Sequence of chain 1.B:
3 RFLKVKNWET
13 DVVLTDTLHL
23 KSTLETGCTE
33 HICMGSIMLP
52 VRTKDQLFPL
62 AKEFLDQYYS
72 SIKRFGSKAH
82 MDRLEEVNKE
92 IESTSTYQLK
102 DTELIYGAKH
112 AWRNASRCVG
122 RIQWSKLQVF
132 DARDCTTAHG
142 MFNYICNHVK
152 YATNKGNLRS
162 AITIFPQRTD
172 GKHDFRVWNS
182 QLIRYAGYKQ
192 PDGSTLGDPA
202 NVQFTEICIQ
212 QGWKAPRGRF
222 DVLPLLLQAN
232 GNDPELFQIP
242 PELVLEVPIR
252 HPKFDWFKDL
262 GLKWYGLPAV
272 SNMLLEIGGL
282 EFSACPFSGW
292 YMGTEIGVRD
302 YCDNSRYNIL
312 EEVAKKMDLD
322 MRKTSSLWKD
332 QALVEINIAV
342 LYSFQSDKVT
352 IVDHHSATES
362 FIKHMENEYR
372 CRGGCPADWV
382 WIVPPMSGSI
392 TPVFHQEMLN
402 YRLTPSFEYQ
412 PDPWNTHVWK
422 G

This protein binds this small molecule.
Small molecule (SMILES): CN(C)Cc1cccc(OCc2ccc3ccc(N)nc3c2)c1

Binding-site contacts:
Ligand atom C02 contacts residue TRP291 of chain 1.B at 4.0 Å (hydrophobic).
Ligand atom C09 contacts residue HEM1 of chain 1.G at 3.3 Å.
Ligand atom C06 contacts residue HEM1 of chain 1.G at 3.3 Å.
Ligand atom C23 contacts residue MET274 of chain 1.B at 3.6 Å (hydrophobic).
Ligand atom N28 contacts residue ASN273 of chain 1.B at 3.1 Å (h-bond).
Ligand atom N01 contacts residue HEM1 of chain 1.G at 3.8 Å.
Ligand atom C10 contacts residue GLU296 of chain 1.B at 3.5 Å.
Ligand atom C08 contacts residue VAL271 of chain 1.B at 3.8 Å (hydrophobic).
Ligand atom C02 contacts residue HEM1 of chain 1.G at 3.4 Å.
Ligand atom C07 contacts residue HEM1 of chain 1.G at 3.7 Å.
Ligand atom C10 contacts residue HEM1 of chain 1.G at 3.8 Å.
Ligand atom C04 contacts residue HEM1 of chain 1.G at 3.3 Å.
Ligand atom C02 contacts residue GLU296 of chain 1.B at 3.6 Å.
Ligand atom C09 contacts residue GLU296 of chain 1.B at 3.5 Å.
Ligand atom N02 contacts residue HEM1 of chain 1.G at 3.4 Å.
Ligand atom C26 contacts residue HEM1 of chain 1.G at 3.8 Å.
Ligand atom C23 contacts residue ASN273 of chain 1.B at 3.1 Å.
Ligand atom C06 contacts residue VAL271 of chain 1.B at 3.6 Å (hydrophobic).
Ligand atom O12 contacts residue HEM1 of chain 1.G at 3.3 Å.
Ligand atom C24 contacts residue MET274 of chain 1.B at 3.9 Å (hydrophobic).
Ligand atom C11 contacts residue HEM1 of chain 1.G at 3.3 Å.
Ligand atom C23 contacts residue VAL271 of chain 1.B at 3.4 Å (hydrophobic).
Ligand atom C06 contacts residue PHE288 of chain 1.B at 3.8 Å (hydrophobic).
Ligand atom C30 contacts residue ASN273 of chain 1.B at 3.6 Å.
Ligand atom C24 contacts residue VAL271 of chain 1.B at 3.7 Å (hydrophobic).
Ligand atom C03 contacts residue HEM1 of chain 1.G at 3.0 Å.
Ligand atom C05 contacts residue HEM1 of chain 1.G at 3.6 Å.
Ligand atom N02 contacts residue TYR292 of chain 1.B at 4.0 Å.
Ligand atom N01 contacts residue GLU296 of chain 1.B at 2.7 Å (salt-bridge).
Ligand atom C07 contacts residue VAL271 of chain 1.B at 3.4 Å (hydrophobic).
Ligand atom N02 contacts residue PRO269 of chain 1.B at 3.9 Å.
Ligand atom C24 contacts residue HEM1 of chain 1.G at 3.8 Å.
Ligand atom C08 contacts residue HEM1 of chain 1.G at 3.6 Å.
Ligand atom C29 contacts residue SER181 of chain 1.B at 3.7 Å.
Ligand atom N02 contacts residue TRP291 of chain 1.B at 2.8 Å (h-bond).
Ligand atom C25 contacts residue HEM1 of chain 1.G at 3.4 Å.
Ligand atom N02 contacts residue GLU296 of chain 1.B at 2.9 Å (salt-bridge).
Ligand atom C29 contacts residue ASN273 of chain 1.B at 3.4 Å.
Ligand atom C05 contacts residue VAL271 of chain 1.B at 4.1 Å (hydrophobic).
Ligand atom C22 contacts residue ASN273 of chain 1.B at 3.1 Å.